Binding-site contacts:
Ligand atom O2' contacts residue GLU74 of chain 28.C at 3.2 Å.
Ligand atom OP1 contacts residue LYS8 of chain 28.C at 2.6 Å (salt-bridge).
Ligand atom OP2 contacts residue LYS8 of chain 28.C at 2.9 Å (salt-bridge).
Ligand atom P contacts residue LYS8 of chain 28.C at 3.0 Å.
Ligand atom O2' contacts residue LEU135 of chain 28.C at 4.3 Å.
Ligand atom OP1 contacts residue ASN134 of chain 28.C at 4.2 Å.
Ligand atom P contacts residue LYS10 of chain 28.C at 4.0 Å.
Ligand atom C2' contacts residue ASN134 of chain 28.C at 4.3 Å.
Ligand atom C4' contacts residue GLU74 of chain 28.C at 3.9 Å.
Ligand atom C2' contacts residue GLU74 of chain 28.C at 4.1 Å.
Ligand atom OP1 contacts residue LYS10 of chain 28.C at 4.3 Å.
Ligand atom OP1 contacts residue PRO132 of chain 28.C at 3.6 Å.
Ligand atom O4' contacts residue GLU74 of chain 28.C at 3.7 Å.
Ligand atom C1' contacts residue GLU74 of chain 28.C at 3.8 Å.
Ligand atom O3' contacts residue ASN134 of chain 28.C at 4.2 Å.
Ligand atom OP2 contacts residue LYS10 of chain 28.C at 2.9 Å.
Ligand atom O3' contacts residue LYS8 of chain 28.C at 3.8 Å.
Ligand atom O5' contacts residue LYS8 of chain 28.C at 4.5 Å.
Ligand atom O2' contacts residue ASN134 of chain 28.C at 3.2 Å (h-bond).

A small-molecule ligand and the protein it binds are described below.
Small molecule (SMILES): Nc1ccn([C@@H]2O[C@H](CO[P](=O)(O)O[C@H]3[C@@H](O)[C@H](n4ccc(N)nc4=O)O[C@@H]3CO[P](=O)(O)O[C@H]3[C@@H](O)[C@H](n4ccc(N)nc4=O)O[C@@H]3CO)[C@@H](O)[C@H]2O)c(=O)n1

Sequence of chain 28.C:
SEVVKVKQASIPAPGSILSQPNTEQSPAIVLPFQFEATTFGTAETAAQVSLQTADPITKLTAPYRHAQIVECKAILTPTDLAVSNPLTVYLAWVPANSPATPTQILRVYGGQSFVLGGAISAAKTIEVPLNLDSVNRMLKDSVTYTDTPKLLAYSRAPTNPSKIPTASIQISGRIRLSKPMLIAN